This small molecule binds to this protein.
Small molecule (SMILES): O=C(Cc1cccs1)N[C@H](B(O)O)c1ccccc1

Binding-site contacts:
Ligand atom OAI contacts residue TYR218 of chain 1.A at 4.0 Å.
Ligand atom CAE contacts residue ALA315 of chain 1.A at 3.8 Å (hydrophobic).
Ligand atom CAQ contacts residue LEU116 of chain 1.A at 3.6 Å (hydrophobic).
Ligand atom CAF contacts residue THR316 of chain 1.A at 3.7 Å.
Ligand atom CAF contacts residue GLY317 of chain 1.A at 3.9 Å.
Ligand atom OAO contacts residue SER61 of chain 1.A at 2.5 Å (h-bond).
Ligand atom SAD contacts residue VAL208 of chain 1.A at 4.1 Å.
Ligand atom NAJ contacts residue ALA315 of chain 1.A at 3.1 Å (h-bond).
Ligand atom CAH contacts residue ALA315 of chain 1.A at 3.6 Å (hydrophobic).
Ligand atom B contacts residue LYS64 of chain 1.A at 4.0 Å.
Ligand atom CAK contacts residue SER61 of chain 1.A at 2.6 Å.
Ligand atom B contacts residue SER61 of chain 1.A at 1.7 Å.
Ligand atom CAK contacts residue LYS64 of chain 1.A at 4.2 Å.
Ligand atom NAJ contacts residue SER61 of chain 1.A at 3.2 Å (h-bond).
Ligand atom OAT contacts residue ALA315 of chain 1.A at 2.7 Å (h-bond).
Ligand atom CAB contacts residue GLY317 of chain 1.A at 4.0 Å.
Ligand atom OAI contacts residue ASN149 of chain 1.A at 2.9 Å (h-bond).
Ligand atom CAK contacts residue ASN149 of chain 1.A at 4.0 Å.
Ligand atom CAR contacts residue LEU116 of chain 1.A at 3.3 Å (hydrophobic).
Ligand atom CAS contacts residue LEU290 of chain 1.A at 3.8 Å (hydrophobic).
Ligand atom CAL contacts residue SER61 of chain 1.A at 4.0 Å.
Ligand atom NAJ contacts residue TYR218 of chain 1.A at 4.2 Å.
Ligand atom OAT contacts residue SER61 of chain 1.A at 2.6 Å (h-bond).
Ligand atom CAK contacts residue TYR147 of chain 1.A at 4.3 Å (hydrophobic).
Ligand atom CAE contacts residue THR316 of chain 1.A at 3.8 Å.
Ligand atom CAH contacts residue ASN149 of chain 1.A at 3.9 Å.
Ligand atom B contacts residue TYR147 of chain 1.A at 3.3 Å.
Ligand atom OAT contacts residue GLY314 of chain 1.A at 3.5 Å.
Ligand atom CAF contacts residue ALA315 of chain 1.A at 4.0 Å (hydrophobic).
Ligand atom CAG contacts residue ALA315 of chain 1.A at 3.1 Å (hydrophobic).
Ligand atom OAO contacts residue TYR147 of chain 1.A at 2.5 Å (h-bond).
Ligand atom CAS contacts residue LEU116 of chain 1.A at 4.1 Å (hydrophobic).
Ligand atom CAC contacts residue GLY317 of chain 1.A at 3.6 Å.
Ligand atom CAC contacts residue THR316 of chain 1.A at 4.1 Å.
Ligand atom B contacts residue ALA315 of chain 1.A at 4.2 Å.
Ligand atom SAD contacts residue TYR218 of chain 1.A at 4.0 Å.
Ligand atom CAG contacts residue THR316 of chain 1.A at 4.1 Å.
Ligand atom CAG contacts residue TYR218 of chain 1.A at 3.5 Å (hydrophobic).
Ligand atom CAK contacts residue ALA315 of chain 1.A at 4.2 Å (hydrophobic).
Ligand atom CAH contacts residue TYR218 of chain 1.A at 4.1 Å (hydrophobic).

Sequence of chain 1.A:
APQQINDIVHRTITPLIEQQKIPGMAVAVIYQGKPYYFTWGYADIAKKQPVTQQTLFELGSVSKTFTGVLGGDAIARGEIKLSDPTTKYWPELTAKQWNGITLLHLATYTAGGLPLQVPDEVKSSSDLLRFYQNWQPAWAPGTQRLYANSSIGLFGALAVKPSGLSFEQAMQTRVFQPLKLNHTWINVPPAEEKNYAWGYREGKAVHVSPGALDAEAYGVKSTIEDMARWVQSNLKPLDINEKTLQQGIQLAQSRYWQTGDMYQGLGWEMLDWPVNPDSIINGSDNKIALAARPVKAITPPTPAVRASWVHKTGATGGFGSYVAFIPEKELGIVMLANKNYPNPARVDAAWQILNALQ